Binding-site contacts:
Ligand atom CD2 contacts residue ASN189 of chain 1.B at 4.4 Å.
Ligand atom CD1 contacts residue ASN189 of chain 1.B at 3.9 Å.
Ligand atom CD4 contacts residue ARG304 of chain 1.B at 4.0 Å.
Ligand atom CD2 contacts residue ARG304 of chain 1.B at 3.7 Å.
Ligand atom CD2 contacts residue THR306 of chain 1.B at 4.3 Å.
Ligand atom CA2 contacts residue ARG304 of chain 1.B at 4.0 Å.
Ligand atom CA4 contacts residue ARG304 of chain 1.B at 3.7 Å.
Ligand atom CD4 contacts residue ILE225 of chain 1.B at 4.3 Å (hydrophobic).
Ligand atom CD4 contacts residue SER227 of chain 1.B at 3.0 Å.
Ligand atom CD1 contacts residue ARG304 of chain 1.B at 3.9 Å.
Ligand atom OA2 contacts residue GLU185 of chain 1.B at 3.7 Å.
Ligand atom OA3 contacts residue ARG304 of chain 1.B at 4.1 Å.
Ligand atom CA5 contacts residue ILE225 of chain 1.B at 4.4 Å (hydrophobic).
Ligand atom OA6 contacts residue SER227 of chain 1.B at 4.3 Å.
Ligand atom CD4 contacts residue GLY226 of chain 1.B at 3.9 Å.
Ligand atom CD3 contacts residue VAL305 of chain 1.B at 3.9 Å (hydrophobic).
Ligand atom CA5 contacts residue SER227 of chain 1.B at 3.9 Å.
Ligand atom CD3 contacts residue GLY226 of chain 1.B at 3.2 Å.
Ligand atom CD1 contacts residue ILE225 of chain 1.B at 4.3 Å (hydrophobic).
Ligand atom CD3 contacts residue SER227 of chain 1.B at 3.5 Å.
Ligand atom CD2 contacts residue ILE225 of chain 1.B at 3.7 Å (hydrophobic).
Ligand atom CD3 contacts residue ARG304 of chain 1.B at 3.8 Å.
Ligand atom OA2 contacts residue ARG304 of chain 1.B at 4.3 Å.
Ligand atom CA contacts residue ARG304 of chain 1.B at 3.9 Å.
Ligand atom CA6 contacts residue SER227 of chain 1.B at 4.3 Å.
Ligand atom CD2 contacts residue GLY226 of chain 1.B at 4.1 Å.
Ligand atom CD2 contacts residue VAL305 of chain 1.B at 3.8 Å (hydrophobic).
Ligand atom CA5 contacts residue ARG304 of chain 1.B at 3.8 Å.
Ligand atom CA6 contacts residue ARG304 of chain 1.B at 4.0 Å.
Ligand atom CD3 contacts residue ILE225 of chain 1.B at 3.7 Å (hydrophobic).

Sequence of chain 1.B:
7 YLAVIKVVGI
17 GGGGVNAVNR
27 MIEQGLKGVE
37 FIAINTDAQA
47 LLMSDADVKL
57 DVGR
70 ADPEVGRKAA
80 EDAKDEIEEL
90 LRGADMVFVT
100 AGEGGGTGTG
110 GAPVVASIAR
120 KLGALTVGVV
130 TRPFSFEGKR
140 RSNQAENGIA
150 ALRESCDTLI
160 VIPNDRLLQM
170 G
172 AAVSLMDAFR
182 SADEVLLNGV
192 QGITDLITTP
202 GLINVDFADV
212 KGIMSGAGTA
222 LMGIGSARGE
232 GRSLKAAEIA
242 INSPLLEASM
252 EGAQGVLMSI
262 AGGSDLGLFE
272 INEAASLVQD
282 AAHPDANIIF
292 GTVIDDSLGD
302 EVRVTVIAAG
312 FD

A small-molecule ligand and the protein it binds are described below.
Small molecule (SMILES): O=c1cc(O)c2ccccc2o1